The small molecule below binds the protein below.
Small molecule (SMILES): CN1CC(c2ccccc2)N=C1CCNC(=O)C1=C(C(=O)N2CCC2)CNN1C

Sequence of chain 1.C:
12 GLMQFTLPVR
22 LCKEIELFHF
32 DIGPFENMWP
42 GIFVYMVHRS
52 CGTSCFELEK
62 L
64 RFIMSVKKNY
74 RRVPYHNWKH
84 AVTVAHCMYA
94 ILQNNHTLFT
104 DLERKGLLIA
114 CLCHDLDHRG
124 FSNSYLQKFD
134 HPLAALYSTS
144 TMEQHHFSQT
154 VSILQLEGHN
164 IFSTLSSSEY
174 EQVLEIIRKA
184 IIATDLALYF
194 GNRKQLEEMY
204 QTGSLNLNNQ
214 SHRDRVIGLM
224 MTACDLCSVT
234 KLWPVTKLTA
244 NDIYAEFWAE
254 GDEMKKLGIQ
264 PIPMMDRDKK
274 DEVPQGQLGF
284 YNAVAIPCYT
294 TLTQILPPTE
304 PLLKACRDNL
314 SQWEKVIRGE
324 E

Binding-site contacts:
Ligand atom C17 contacts residue PHE283 of chain 1.C at 3.6 Å (hydrophobic).
Ligand atom O26 contacts residue PHE283 of chain 1.C at 3.6 Å.
Ligand atom C2 contacts residue MET267 of chain 1.C at 3.8 Å (hydrophobic).
Ligand atom C6 contacts residue MET267 of chain 1.C at 3.7 Å (hydrophobic).
Ligand atom N16 contacts residue ILE246 of chain 1.C at 3.5 Å.
Ligand atom O24 contacts residue GLN280 of chain 1.C at 2.8 Å (h-bond).
Ligand atom C12 contacts residue MET267 of chain 1.C at 3.6 Å (hydrophobic).
Ligand atom C7 contacts residue GLY279 of chain 1.C at 3.5 Å.
Ligand atom C5 contacts residue GLY279 of chain 1.C at 3.4 Å.
Ligand atom C14 contacts residue TYR247 of chain 1.C at 3.6 Å (hydrophobic).
Ligand atom C13 contacts residue PHE283 of chain 1.C at 3.5 Å (hydrophobic).
Ligand atom N16 contacts residue PHE283 of chain 1.C at 3.6 Å.
Ligand atom N1 contacts residue GLY279 of chain 1.C at 3.5 Å (h-bond).
Ligand atom C5 contacts residue TYR247 of chain 1.C at 3.3 Å (hydrophobic).
Ligand atom C8 contacts residue VAL276 of chain 1.C at 3.8 Å (hydrophobic).
Ligand atom N1 contacts residue MET267 of chain 1.C at 3.6 Å (h-bond).
Ligand atom C28 contacts residue PHE250 of chain 1.C at 3.6 Å (hydrophobic).
Ligand atom N4 contacts residue TYR247 of chain 1.C at 2.4 Å (h-bond).
Ligand atom C7 contacts residue MET267 of chain 1.C at 3.6 Å (hydrophobic).
Ligand atom C21 contacts residue ILE246 of chain 1.C at 3.6 Å (hydrophobic).
Ligand atom C10 contacts residue PRO266 of chain 1.C at 3.5 Å (hydrophobic).
Ligand atom C9 contacts residue GLU275 of chain 1.C at 3.5 Å.
Ligand atom C11 contacts residue MET267 of chain 1.C at 3.6 Å (hydrophobic).
Ligand atom N20 contacts residue ILE246 of chain 1.C at 3.6 Å.
Ligand atom C10 contacts residue LYS272 of chain 1.C at 3.7 Å.
Ligand atom C14 contacts residue PHE250 of chain 1.C at 3.7 Å (hydrophobic).
Ligand atom O26 contacts residue PHE250 of chain 1.C at 3.8 Å.
Ligand atom N4 contacts residue GLY279 of chain 1.C at 3.6 Å.
Ligand atom C8 contacts residue TYR247 of chain 1.C at 3.5 Å (hydrophobic).
Ligand atom C18 contacts residue PHE283 of chain 1.C at 3.6 Å (hydrophobic).
Ligand atom C11 contacts residue PRO266 of chain 1.C at 3.4 Å (hydrophobic).
Ligand atom N15 contacts residue PHE250 of chain 1.C at 3.7 Å.
Ligand atom C10 contacts residue GLU275 of chain 1.C at 3.6 Å.
Ligand atom C21 contacts residue VAL232 of chain 1.C at 3.6 Å (hydrophobic).
Ligand atom C9 contacts residue VAL276 of chain 1.C at 3.6 Å (hydrophobic).
Ligand atom C13 contacts residue TYR247 of chain 1.C at 3.6 Å (hydrophobic).
Ligand atom C3 contacts residue TYR247 of chain 1.C at 3.5 Å (hydrophobic).
Ligand atom C3 contacts residue GLY279 of chain 1.C at 3.4 Å.
Ligand atom C3 contacts residue MET267 of chain 1.C at 3.7 Å (hydrophobic).
Ligand atom C19 contacts residue LEU229 of chain 1.C at 3.7 Å (hydrophobic).